The protein below binds the small molecule below.
Small molecule (SMILES): CC(=O)N[C@H]1[C@H](O[C@H]2[C@H](O)[C@@H](NC(C)=O)CO[C@@H]2CO)O[C@H](CO)[C@@H](O)[C@@H]1O

Sequence of chain 7.E:
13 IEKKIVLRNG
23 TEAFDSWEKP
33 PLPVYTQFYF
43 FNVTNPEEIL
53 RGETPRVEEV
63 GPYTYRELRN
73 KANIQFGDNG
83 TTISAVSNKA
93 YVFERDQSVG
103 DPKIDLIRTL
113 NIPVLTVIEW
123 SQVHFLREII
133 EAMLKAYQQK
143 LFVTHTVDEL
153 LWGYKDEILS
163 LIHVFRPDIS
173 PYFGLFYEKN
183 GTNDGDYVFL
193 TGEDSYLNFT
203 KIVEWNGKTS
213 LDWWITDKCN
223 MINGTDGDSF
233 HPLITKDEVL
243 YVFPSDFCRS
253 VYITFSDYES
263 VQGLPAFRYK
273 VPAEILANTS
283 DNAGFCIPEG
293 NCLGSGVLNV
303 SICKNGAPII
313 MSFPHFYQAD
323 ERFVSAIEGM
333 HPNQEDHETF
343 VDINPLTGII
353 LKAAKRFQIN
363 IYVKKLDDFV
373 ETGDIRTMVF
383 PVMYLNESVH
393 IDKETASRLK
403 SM

Binding-site contacts:
Ligand atom N2 contacts residue ASN182 of chain 7.E at 2.9 Å (h-bond).
Ligand atom C4 contacts residue ASN182 of chain 7.E at 4.3 Å.
Ligand atom O7 contacts residue TRP154 of chain 7.E at 4.5 Å.
Ligand atom O7 contacts residue LEU70 of chain 7.E at 3.7 Å.
Ligand atom C5 contacts residue ASN182 of chain 7.E at 3.6 Å.
Ligand atom O7 contacts residue ASN182 of chain 7.E at 2.9 Å (h-bond).
Ligand atom C1 contacts residue TYR93 of chain 7.E at 3.8 Å (hydrophobic).
Ligand atom C2 contacts residue TYR93 of chain 7.E at 3.8 Å (hydrophobic).
Ligand atom O7 contacts residue VAL94 of chain 7.E at 3.5 Å.
Ligand atom C8 contacts residue ASN182 of chain 7.E at 4.3 Å.
Ligand atom C3 contacts residue VAL94 of chain 7.E at 4.4 Å (hydrophobic).
Ligand atom C2 contacts residue VAL94 of chain 7.E at 4.3 Å (hydrophobic).
Ligand atom N2 contacts residue TYR93 of chain 7.E at 3.3 Å (h-bond).
Ligand atom C3 contacts residue ASN182 of chain 7.E at 3.8 Å.
Ligand atom C7 contacts residue TYR93 of chain 7.E at 4.3 Å (hydrophobic).
Ligand atom C8 contacts residue TRP154 of chain 7.E at 3.6 Å (hydrophobic).
Ligand atom C3 contacts residue TYR93 of chain 7.E at 3.8 Å (hydrophobic).
Ligand atom O5 contacts residue ASN182 of chain 7.E at 2.4 Å (h-bond).
Ligand atom O3 contacts residue VAL94 of chain 7.E at 4.5 Å.
Ligand atom C8 contacts residue ASP150 of chain 7.E at 4.3 Å.
Ligand atom C7 contacts residue ASN182 of chain 7.E at 3.1 Å.
Ligand atom C7 contacts residue TRP154 of chain 7.E at 4.5 Å (hydrophobic).
Ligand atom C2 contacts residue ASN182 of chain 7.E at 2.5 Å.
Ligand atom C8 contacts residue TYR93 of chain 7.E at 4.4 Å (hydrophobic).
Ligand atom C1 contacts residue ASN182 of chain 7.E at 1.4 Å.
Ligand atom O4 contacts residue VAL94 of chain 7.E at 3.7 Å.